The protein below binds the small molecule below.
Small molecule (SMILES): [H]/N=C(/N)c1cc2cccc(-c3ccc(C)c(N)n3)c2s1

Binding-site contacts:
Ligand atom C05 contacts residue GLU44 of chain 1.A at 4.2 Å.
Ligand atom N06 contacts residue ASN47 of chain 1.A at 4.1 Å.
Ligand atom C13 contacts residue K8W1 of chain 1.H at 3.6 Å.
Ligand atom C16 contacts residue K8W1 of chain 1.H at 3.6 Å.
Ligand atom S15 contacts residue ASN47 of chain 1.A at 4.1 Å.
Ligand atom C10 contacts residue K8W1 of chain 1.H at 3.7 Å.
Ligand atom C07 contacts residue GLU44 of chain 1.A at 3.9 Å.
Ligand atom C14 contacts residue K8W1 of chain 1.H at 3.6 Å.
Ligand atom C13 contacts residue ASN47 of chain 1.A at 3.6 Å.
Ligand atom C17 contacts residue ASN47 of chain 1.A at 4.0 Å.
Ligand atom N19 contacts residue K8W1 of chain 1.H at 3.6 Å.
Ligand atom N19 contacts residue GLU19 of chain 1.A at 2.8 Å (salt-bridge).
Ligand atom C18 contacts residue GLU19 of chain 1.A at 3.5 Å.
Ligand atom C04 contacts residue GLU44 of chain 1.A at 3.9 Å.
Ligand atom N20 contacts residue K8W1 of chain 1.H at 3.7 Å.
Ligand atom C05 contacts residue K8W1 of chain 1.H at 4.1 Å.
Ligand atom C14 contacts residue ASN47 of chain 1.A at 3.7 Å.
Ligand atom N20 contacts residue GLU19 of chain 1.A at 2.5 Å (salt-bridge).
Ligand atom C01 contacts residue GLU44 of chain 1.A at 4.0 Å.
Ligand atom C12 contacts residue ASN47 of chain 1.A at 3.4 Å.
Ligand atom N08 contacts residue CYS43 of chain 1.A at 2.7 Å (h-bond).
Ligand atom C18 contacts residue K8W1 of chain 1.H at 3.5 Å.
Ligand atom C04 contacts residue K8W1 of chain 1.H at 3.4 Å.
Ligand atom C02 contacts residue GLU44 of chain 1.A at 3.7 Å.
Ligand atom N06 contacts residue GLU44 of chain 1.A at 4.1 Å.
Ligand atom C03 contacts residue GLU44 of chain 1.A at 3.6 Å.
Ligand atom N19 contacts residue LEU48 of chain 1.A at 3.5 Å.
Ligand atom C09 contacts residue ASN47 of chain 1.A at 3.8 Å.
Ligand atom C03 contacts residue K8W1 of chain 1.H at 3.9 Å.
Ligand atom C10 contacts residue ASN47 of chain 1.A at 3.5 Å.
Ligand atom N06 contacts residue CYS43 of chain 1.A at 3.3 Å (h-bond).
Ligand atom C12 contacts residue K8W1 of chain 1.H at 3.6 Å.
Ligand atom C11 contacts residue K8W1 of chain 1.H at 3.6 Å.
Ligand atom C11 contacts residue ASN47 of chain 1.A at 3.6 Å.
Ligand atom N20 contacts residue VAL51 of chain 1.A at 3.7 Å.
Ligand atom C07 contacts residue CYS43 of chain 1.A at 3.4 Å (hydrophobic).
Ligand atom C17 contacts residue K8W1 of chain 1.H at 3.8 Å.
Ligand atom S15 contacts residue K8W1 of chain 1.H at 3.6 Å.
Ligand atom N08 contacts residue GLU44 of chain 1.A at 4.0 Å.
Ligand atom C09 contacts residue K8W1 of chain 1.H at 3.7 Å.

Sequence of chain 1.A:
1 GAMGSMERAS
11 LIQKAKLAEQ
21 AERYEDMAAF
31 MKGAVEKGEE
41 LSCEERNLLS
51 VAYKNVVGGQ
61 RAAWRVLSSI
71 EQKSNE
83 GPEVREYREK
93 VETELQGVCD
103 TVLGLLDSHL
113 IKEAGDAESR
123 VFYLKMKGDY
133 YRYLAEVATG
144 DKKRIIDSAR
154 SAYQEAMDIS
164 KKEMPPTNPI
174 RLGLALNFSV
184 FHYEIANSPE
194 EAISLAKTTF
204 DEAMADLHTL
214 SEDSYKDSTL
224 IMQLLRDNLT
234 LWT